Sequence of chain 2.A:
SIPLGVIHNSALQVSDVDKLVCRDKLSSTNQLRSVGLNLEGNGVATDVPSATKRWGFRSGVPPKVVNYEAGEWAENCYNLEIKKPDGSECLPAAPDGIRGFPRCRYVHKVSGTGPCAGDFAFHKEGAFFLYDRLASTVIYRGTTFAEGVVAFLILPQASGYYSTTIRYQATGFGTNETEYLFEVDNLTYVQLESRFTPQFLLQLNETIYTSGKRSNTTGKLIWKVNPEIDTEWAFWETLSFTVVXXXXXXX

Binding-site contacts:
Ligand atom C6 contacts residue GLU202 of chain 2.A at 3.0 Å.
Ligand atom C7 contacts residue ASN201 of chain 2.A at 4.5 Å.
Ligand atom C4 contacts residue ASN201 of chain 2.A at 3.4 Å.
Ligand atom C5 contacts residue GLU202 of chain 2.A at 4.1 Å.
Ligand atom N2 contacts residue ASN201 of chain 2.A at 3.5 Å (h-bond).
Ligand atom C3 contacts residue ASN201 of chain 2.A at 3.5 Å.
Ligand atom C4 contacts residue GLU202 of chain 2.A at 4.1 Å.
Ligand atom O3 contacts residue ASN201 of chain 2.A at 4.5 Å.
Ligand atom O5 contacts residue ASN201 of chain 2.A at 2.5 Å (h-bond).
Ligand atom O6 contacts residue GLU202 of chain 2.A at 3.9 Å.
Ligand atom C6 contacts residue ASN201 of chain 2.A at 3.4 Å.
Ligand atom C1 contacts residue ASN201 of chain 2.A at 1.4 Å.
Ligand atom C5 contacts residue ASN201 of chain 2.A at 3.2 Å.
Ligand atom C2 contacts residue ASN201 of chain 2.A at 2.5 Å.
Ligand atom O6 contacts residue ASN201 of chain 2.A at 4.0 Å.

The protein below binds the small molecule below.
Small molecule (SMILES): CC(=O)N[C@@H]1[C@@H](O)[C@H](O)[C@@H](CO)O[C@H]1O